Sequence of chain 2.C:
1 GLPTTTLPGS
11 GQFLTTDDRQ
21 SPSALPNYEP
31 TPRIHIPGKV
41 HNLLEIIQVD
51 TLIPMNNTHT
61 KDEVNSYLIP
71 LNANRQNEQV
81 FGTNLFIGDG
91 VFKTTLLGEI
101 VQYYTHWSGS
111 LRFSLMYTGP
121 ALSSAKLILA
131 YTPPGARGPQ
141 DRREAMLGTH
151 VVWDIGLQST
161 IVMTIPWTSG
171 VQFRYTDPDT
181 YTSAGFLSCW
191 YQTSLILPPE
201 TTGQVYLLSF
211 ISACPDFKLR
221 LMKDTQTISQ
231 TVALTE

The protein below binds the small molecule below.
Small molecule (SMILES): Cc1cc(CCCCCOc2ccc(C3=N[C@@H](C)CO3)cc2)on1

Sequence of chain 2.A:
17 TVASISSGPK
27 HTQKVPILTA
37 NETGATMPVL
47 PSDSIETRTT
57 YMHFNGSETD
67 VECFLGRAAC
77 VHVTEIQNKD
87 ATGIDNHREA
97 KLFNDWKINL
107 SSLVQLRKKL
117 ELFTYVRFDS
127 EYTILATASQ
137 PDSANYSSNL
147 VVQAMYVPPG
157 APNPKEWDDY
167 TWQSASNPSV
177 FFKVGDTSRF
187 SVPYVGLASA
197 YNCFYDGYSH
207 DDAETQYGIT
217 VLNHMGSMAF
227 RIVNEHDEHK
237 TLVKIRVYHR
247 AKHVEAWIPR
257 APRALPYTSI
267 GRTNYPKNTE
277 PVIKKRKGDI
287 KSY

Binding-site contacts:
Ligand atom C1B contacts residue VAL188 of chain 2.A at 3.7 Å (hydrophobic).
Ligand atom O1B contacts residue TYR128 of chain 2.A at 3.4 Å (h-bond).
Ligand atom C4A contacts residue PRO174 of chain 2.A at 3.4 Å (hydrophobic).
Ligand atom C4 contacts residue TYR197 of chain 2.A at 3.9 Å (hydrophobic).
Ligand atom C1B contacts residue TYR128 of chain 2.A at 3.7 Å (hydrophobic).
Ligand atom C4 contacts residue LEU106 of chain 2.A at 3.6 Å (hydrophobic).
Ligand atom O1 contacts residue ASN219 of chain 2.A at 3.9 Å.
Ligand atom C5B contacts residue MET224 of chain 2.A at 3.2 Å (hydrophobic).
Ligand atom N2 contacts residue ASN219 of chain 2.A at 3.0 Å (h-bond).
Ligand atom N3A contacts residue TYR152 of chain 2.A at 3.6 Å.
Ligand atom C6B contacts residue MET224 of chain 2.A at 3.6 Å (hydrophobic).
Ligand atom C5 contacts residue LEU106 of chain 2.A at 3.8 Å (hydrophobic).
Ligand atom O1A contacts residue PHE186 of chain 2.A at 3.2 Å.
Ligand atom CM1 contacts residue SER175 of chain 2.A at 3.9 Å.
Ligand atom C3C contacts residue TYR128 of chain 2.A at 3.3 Å (hydrophobic).
Ligand atom C5A contacts residue PHE186 of chain 2.A at 3.7 Å (hydrophobic).
Ligand atom C5A contacts residue VAL176 of chain 2.A at 3.8 Å (hydrophobic).
Ligand atom CM1 contacts residue LEU14 of chain 3.C at 3.3 Å (hydrophobic).
Ligand atom C4B contacts residue TYR152 of chain 2.A at 4.0 Å (hydrophobic).
Ligand atom C3 contacts residue ASN219 of chain 2.A at 3.9 Å.
Ligand atom CM1 contacts residue VAL176 of chain 2.A at 3.4 Å (hydrophobic).
Ligand atom C1B contacts residue ILE104 of chain 2.A at 4.0 Å (hydrophobic).
Ligand atom C1C contacts residue LEU106 of chain 2.A at 3.6 Å (hydrophobic).
Ligand atom C6B contacts residue ILE104 of chain 2.A at 3.6 Å (hydrophobic).
Ligand atom C4 contacts residue PHE124 of chain 2.A at 3.9 Å (hydrophobic).
Ligand atom C5B contacts residue PHE186 of chain 2.A at 3.9 Å (hydrophobic).
Ligand atom C3B contacts residue TYR152 of chain 2.A at 3.6 Å (hydrophobic).
Ligand atom C6B contacts residue TYR128 of chain 2.A at 3.4 Å (hydrophobic).
Ligand atom C2A contacts residue TYR152 of chain 2.A at 3.8 Å (hydrophobic).
Ligand atom C4C contacts residue TYR197 of chain 2.A at 4.0 Å (hydrophobic).
Ligand atom N3A contacts residue ALA24 of chain 2.C at 3.9 Å.
Ligand atom C2C contacts residue TYR197 of chain 2.A at 3.8 Å (hydrophobic).
Ligand atom C4B contacts residue PHE186 of chain 2.A at 3.9 Å (hydrophobic).
Ligand atom C4C contacts residue VAL191 of chain 2.A at 3.3 Å (hydrophobic).
Ligand atom C3B contacts residue VAL188 of chain 2.A at 3.5 Å (hydrophobic).
Ligand atom C2A contacts residue PHE186 of chain 2.A at 3.6 Å (hydrophobic).
Ligand atom N3A contacts residue PRO174 of chain 2.A at 3.9 Å.
Ligand atom C5C contacts residue VAL191 of chain 2.A at 3.7 Å (hydrophobic).
Ligand atom C2B contacts residue VAL188 of chain 2.A at 3.3 Å (hydrophobic).
Ligand atom CM1 contacts residue PRO174 of chain 2.A at 3.8 Å (hydrophobic).

Sequence of chain 3.C:
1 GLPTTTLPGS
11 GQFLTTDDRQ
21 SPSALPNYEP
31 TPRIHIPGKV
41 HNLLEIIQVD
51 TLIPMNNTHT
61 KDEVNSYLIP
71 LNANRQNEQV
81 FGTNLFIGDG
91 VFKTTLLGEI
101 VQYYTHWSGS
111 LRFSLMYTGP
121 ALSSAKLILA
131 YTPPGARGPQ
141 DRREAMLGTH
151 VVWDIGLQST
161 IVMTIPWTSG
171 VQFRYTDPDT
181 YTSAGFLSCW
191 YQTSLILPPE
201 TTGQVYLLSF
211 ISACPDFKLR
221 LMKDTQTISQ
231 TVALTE